Sequence of chain 1.GA:
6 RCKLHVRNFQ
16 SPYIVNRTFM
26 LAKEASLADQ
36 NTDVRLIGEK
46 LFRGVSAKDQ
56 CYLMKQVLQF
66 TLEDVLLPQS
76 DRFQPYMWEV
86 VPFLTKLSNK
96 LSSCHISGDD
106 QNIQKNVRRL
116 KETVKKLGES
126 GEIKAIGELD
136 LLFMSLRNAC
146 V

Binding-site contacts:
Ligand atom C3 contacts residue MET25 of chain 1.GA at 3.8 Å (hydrophobic).
Ligand atom C6 contacts residue THR123 of chain 1.HA at 3.9 Å.
Ligand atom C4 contacts residue ASN21 of chain 1.GA at 4.3 Å.
Ligand atom O5 contacts residue ASN21 of chain 1.GA at 2.5 Å (h-bond).
Ligand atom C1 contacts residue MET25 of chain 1.GA at 3.5 Å (hydrophobic).
Ligand atom C6 contacts residue GLU122 of chain 1.HA at 3.0 Å.
Ligand atom C1 contacts residue ASN21 of chain 1.GA at 1.5 Å.
Ligand atom C5 contacts residue ASN21 of chain 1.GA at 3.8 Å.
Ligand atom O7 contacts residue ASN21 of chain 1.GA at 2.7 Å (h-bond).
Ligand atom C3 contacts residue ASN21 of chain 1.GA at 3.8 Å.
Ligand atom C4 contacts residue MET25 of chain 1.GA at 4.4 Å (hydrophobic).
Ligand atom C5 contacts residue MET25 of chain 1.GA at 3.6 Å (hydrophobic).
Ligand atom O7 contacts residue LEU185 of chain 1.FA at 4.0 Å.
Ligand atom C7 contacts residue ASN21 of chain 1.GA at 3.0 Å.
Ligand atom C8 contacts residue PHE24 of chain 1.GA at 3.7 Å (hydrophobic).
Ligand atom C8 contacts residue ASN21 of chain 1.GA at 4.2 Å.
Ligand atom C5 contacts residue GLU122 of chain 1.HA at 3.7 Å.
Ligand atom O7 contacts residue SER186 of chain 1.FA at 3.7 Å.
Ligand atom O5 contacts residue MET25 of chain 1.GA at 3.8 Å.
Ligand atom N2 contacts residue MET25 of chain 1.GA at 3.8 Å.
Ligand atom C2 contacts residue MET25 of chain 1.GA at 4.0 Å (hydrophobic).
Ligand atom N2 contacts residue ASN21 of chain 1.GA at 2.9 Å (h-bond).
Ligand atom C2 contacts residue ASN21 of chain 1.GA at 2.5 Å.
Ligand atom O5 contacts residue GLU122 of chain 1.HA at 4.2 Å.

This small molecule binds to this protein.
Small molecule (SMILES): CC(=O)N[C@H]1CO[C@H](CO[C@@H]2O[C@@H](C)[C@@H](O)[C@@H](O)[C@@H]2O)[C@@H](O)[C@@H]1O

Sequence of chain 1.HA:
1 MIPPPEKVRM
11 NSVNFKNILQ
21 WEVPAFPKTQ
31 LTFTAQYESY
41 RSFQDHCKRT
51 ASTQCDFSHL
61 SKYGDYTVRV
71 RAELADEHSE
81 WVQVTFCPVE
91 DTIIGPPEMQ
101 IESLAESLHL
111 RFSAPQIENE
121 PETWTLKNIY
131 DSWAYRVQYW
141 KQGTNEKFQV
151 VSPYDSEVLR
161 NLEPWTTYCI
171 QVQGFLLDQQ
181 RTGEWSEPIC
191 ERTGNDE

Sequence of chain 1.FA:
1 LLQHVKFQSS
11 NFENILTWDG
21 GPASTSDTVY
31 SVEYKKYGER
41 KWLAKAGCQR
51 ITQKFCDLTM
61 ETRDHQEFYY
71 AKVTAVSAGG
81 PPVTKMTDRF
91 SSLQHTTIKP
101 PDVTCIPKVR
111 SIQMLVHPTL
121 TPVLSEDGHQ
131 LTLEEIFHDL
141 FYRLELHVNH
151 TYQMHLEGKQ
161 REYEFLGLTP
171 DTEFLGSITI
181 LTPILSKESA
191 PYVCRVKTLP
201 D